The small molecule below binds the protein below.
Small molecule (SMILES): CC(=O)N[C@@H]1[C@@H](O)[C@H](O)[C@@H](CO)O[C@H]1O

Binding-site contacts:
Ligand atom C3 contacts residue ASN149 of chain 1.O at 3.9 Å.
Ligand atom C7 contacts residue ASN149 of chain 1.O at 3.1 Å.
Ligand atom C8 contacts residue ASN149 of chain 1.O at 4.3 Å.
Ligand atom O5 contacts residue ASN149 of chain 1.O at 2.4 Å (h-bond).
Ligand atom C1 contacts residue ASN149 of chain 1.O at 1.5 Å.
Ligand atom C5 contacts residue ASN149 of chain 1.O at 3.7 Å.
Ligand atom N2 contacts residue ASN149 of chain 1.O at 2.9 Å (h-bond).
Ligand atom C4 contacts residue ASN149 of chain 1.O at 4.3 Å.
Ligand atom C2 contacts residue ASN149 of chain 1.O at 2.5 Å.
Ligand atom O7 contacts residue ASN149 of chain 1.O at 3.0 Å (h-bond).

Sequence of chain 1.O:
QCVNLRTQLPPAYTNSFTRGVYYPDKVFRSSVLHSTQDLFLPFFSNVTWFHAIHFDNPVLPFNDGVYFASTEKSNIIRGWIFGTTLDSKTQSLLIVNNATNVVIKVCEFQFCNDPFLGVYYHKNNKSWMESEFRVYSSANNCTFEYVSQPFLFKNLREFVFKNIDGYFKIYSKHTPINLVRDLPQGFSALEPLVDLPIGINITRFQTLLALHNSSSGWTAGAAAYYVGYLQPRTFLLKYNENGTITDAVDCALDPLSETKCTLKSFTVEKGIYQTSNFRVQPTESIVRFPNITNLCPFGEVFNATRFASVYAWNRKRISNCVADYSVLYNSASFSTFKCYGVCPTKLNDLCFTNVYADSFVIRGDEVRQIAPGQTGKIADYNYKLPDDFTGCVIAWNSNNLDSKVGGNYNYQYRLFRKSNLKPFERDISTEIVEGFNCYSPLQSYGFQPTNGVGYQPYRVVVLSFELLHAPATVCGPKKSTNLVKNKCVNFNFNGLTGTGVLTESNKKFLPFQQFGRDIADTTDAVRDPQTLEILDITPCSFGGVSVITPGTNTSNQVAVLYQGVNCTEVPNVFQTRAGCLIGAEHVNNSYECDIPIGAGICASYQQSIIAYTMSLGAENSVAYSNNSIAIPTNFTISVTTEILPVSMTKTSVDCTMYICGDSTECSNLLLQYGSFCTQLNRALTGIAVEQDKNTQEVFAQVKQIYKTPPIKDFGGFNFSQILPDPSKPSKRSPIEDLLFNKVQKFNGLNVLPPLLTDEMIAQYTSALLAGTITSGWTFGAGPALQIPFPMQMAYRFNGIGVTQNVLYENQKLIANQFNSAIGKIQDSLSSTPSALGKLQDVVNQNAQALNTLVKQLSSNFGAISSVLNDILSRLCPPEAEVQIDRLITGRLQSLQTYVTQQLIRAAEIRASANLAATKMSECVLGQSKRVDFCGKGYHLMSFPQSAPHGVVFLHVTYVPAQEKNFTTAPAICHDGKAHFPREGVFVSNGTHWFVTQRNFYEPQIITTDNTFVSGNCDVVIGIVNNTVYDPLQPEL